Sequence of chain 5.A:
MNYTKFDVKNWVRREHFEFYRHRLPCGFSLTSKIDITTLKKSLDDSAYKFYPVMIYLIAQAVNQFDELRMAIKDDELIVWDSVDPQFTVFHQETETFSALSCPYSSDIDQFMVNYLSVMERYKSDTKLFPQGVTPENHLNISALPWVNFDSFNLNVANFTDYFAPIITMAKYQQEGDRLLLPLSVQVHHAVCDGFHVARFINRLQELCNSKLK

The small molecule below binds the protein below.
Small molecule (SMILES): O=C(N[C@H](CO)[C@H](O)c1ccc([N+](=O)[O-])cc1)C(Cl)Cl

Binding-site contacts:
Ligand atom C8 contacts residue LEU154 of chain 4.A at 4.2 Å (hydrophobic).
Ligand atom C8 contacts residue LEU24 of chain 5.A at 4.0 Å (hydrophobic).
Ligand atom C5 contacts residue LEU154 of chain 4.A at 4.1 Å (hydrophobic).
Ligand atom C11 contacts residue LEU154 of chain 4.A at 4.2 Å (hydrophobic).
Ligand atom O4 contacts residue HIS189 of chain 5.A at 2.8 Å (h-bond).
Ligand atom C3 contacts residue TYR20 of chain 5.A at 3.8 Å (hydrophobic).
Ligand atom CL2 contacts residue ALA99 of chain 4.A at 3.6 Å.
Ligand atom O5 contacts residue LEU154 of chain 4.A at 4.2 Å.
Ligand atom O9B contacts residue LEU24 of chain 5.A at 3.8 Å.
Ligand atom C4 contacts residue HIS189 of chain 5.A at 3.7 Å.
Ligand atom CL2 contacts residue PHE129 of chain 4.A at 3.6 Å.
Ligand atom C1 contacts residue GLN86 of chain 4.A at 4.2 Å.
Ligand atom CL1 contacts residue ASN140 of chain 4.A at 3.7 Å.
Ligand atom C10 contacts residue ILE166 of chain 4.A at 3.7 Å (hydrophobic).
Ligand atom O2 contacts residue TYR20 of chain 5.A at 2.8 Å (h-bond).
Ligand atom C4 contacts residue SER142 of chain 4.A at 4.2 Å.
Ligand atom C4 contacts residue THR88 of chain 4.A at 4.1 Å.
Ligand atom N9 contacts residue LEU24 of chain 5.A at 3.9 Å.
Ligand atom C2 contacts residue TYR20 of chain 5.A at 3.4 Å (hydrophobic).
Ligand atom C7 contacts residue LEU154 of chain 4.A at 3.6 Å (hydrophobic).
Ligand atom C7 contacts residue CYS26 of chain 5.A at 4.2 Å (hydrophobic).
Ligand atom C4 contacts residue TYR20 of chain 5.A at 4.0 Å (hydrophobic).
Ligand atom C11 contacts residue ILE166 of chain 4.A at 3.8 Å (hydrophobic).
Ligand atom C9 contacts residue ILE166 of chain 4.A at 3.9 Å (hydrophobic).
Ligand atom C9 contacts residue LEU24 of chain 5.A at 4.1 Å (hydrophobic).
Ligand atom C3 contacts residue HIS189 of chain 5.A at 4.0 Å.
Ligand atom O5 contacts residue SER142 of chain 4.A at 4.0 Å.
Ligand atom CL2 contacts residue TYR20 of chain 5.A at 4.2 Å.
Ligand atom C1 contacts residue ASN140 of chain 4.A at 3.6 Å.
Ligand atom O2 contacts residue PHE19 of chain 5.A at 4.2 Å.
Ligand atom O9B contacts residue VAL156 of chain 4.A at 3.4 Å.
Ligand atom O9A contacts residue ILE166 of chain 4.A at 3.8 Å.
Ligand atom C8 contacts residue CYS26 of chain 5.A at 4.1 Å (hydrophobic).
Ligand atom CL1 contacts residue GLN86 of chain 4.A at 3.9 Å.
Ligand atom N9 contacts residue ILE166 of chain 4.A at 3.8 Å.
Ligand atom C4 contacts residue PHE97 of chain 4.A at 4.1 Å (hydrophobic).
Ligand atom C6 contacts residue LEU154 of chain 4.A at 3.9 Å (hydrophobic).
Ligand atom O9A contacts residue TYR162 of chain 4.A at 3.5 Å.
Ligand atom O5 contacts residue ILE166 of chain 4.A at 4.0 Å.
Ligand atom N2 contacts residue TYR20 of chain 5.A at 3.8 Å.

Sequence of chain 4.A:
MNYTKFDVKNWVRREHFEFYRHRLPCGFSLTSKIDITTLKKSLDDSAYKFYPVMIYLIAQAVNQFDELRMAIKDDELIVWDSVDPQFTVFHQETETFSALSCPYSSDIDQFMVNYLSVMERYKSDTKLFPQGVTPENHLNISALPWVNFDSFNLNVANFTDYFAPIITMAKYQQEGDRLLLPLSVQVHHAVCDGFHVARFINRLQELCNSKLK